A small-molecule ligand and the protein it binds are described below.
Small molecule (SMILES): Nc1nc2c(ncn2[C@@H]2O[C@H](CO[P](=O)(O)O[P](=O)(O)OP(O)(O)=S)[C@@H](O)[C@H]2O)c(=O)[nH]1

Binding-site contacts:
Ligand atom N2 contacts residue ILE262 of chain 1.C at 3.5 Å.
Ligand atom O2B contacts residue MG1 of chain 1.L at 2.1 Å.
Ligand atom C5' contacts residue GLU190 of chain 1.D at 3.5 Å.
Ligand atom PG contacts residue MG1 of chain 1.L at 3.5 Å.
Ligand atom O1A contacts residue TRP38 of chain 1.C at 3.0 Å (h-bond).
Ligand atom C5' contacts residue ARG240 of chain 1.D at 3.4 Å.
Ligand atom C6 contacts residue TRP38 of chain 1.C at 3.4 Å (hydrophobic).
Ligand atom PB contacts residue MG1 of chain 1.L at 3.5 Å.
Ligand atom O6 contacts residue PHE253 of chain 1.C at 3.2 Å.
Ligand atom O1B contacts residue LYS36 of chain 1.C at 2.9 Å (salt-bridge).
Ligand atom C4' contacts residue GLU190 of chain 1.D at 3.3 Å.
Ligand atom O3' contacts residue GLU190 of chain 1.D at 2.9 Å (salt-bridge).
Ligand atom O2B contacts residue THR37 of chain 1.C at 2.8 Å (h-bond).
Ligand atom O2' contacts residue ASN199 of chain 1.D at 2.5 Å (h-bond).
Ligand atom PA contacts residue THR34 of chain 1.C at 3.4 Å.
Ligand atom O1A contacts residue LYS36 of chain 1.C at 3.4 Å (salt-bridge).
Ligand atom PG contacts residue ARG241 of chain 1.D at 3.5 Å.
Ligand atom N7 contacts residue GLY35 of chain 1.C at 3.5 Å.
Ligand atom O2A contacts residue LYS193 of chain 1.D at 2.4 Å (salt-bridge).
Ligand atom O2G contacts residue GLU172 of chain 1.C at 3.5 Å (salt-bridge).
Ligand atom C2' contacts residue ASN199 of chain 1.D at 3.4 Å.
Ligand atom O2G contacts residue ARG241 of chain 1.D at 2.7 Å (salt-bridge).
Ligand atom PB contacts residue THR34 of chain 1.C at 3.4 Å.
Ligand atom S1G contacts residue ARG241 of chain 1.D at 2.7 Å (salt-bridge).
Ligand atom O3B contacts residue ARG240 of chain 1.D at 3.5 Å (salt-bridge).
Ligand atom C2 contacts residue TRP38 of chain 1.C at 3.5 Å (hydrophobic).
Ligand atom O1A contacts residue THR37 of chain 1.C at 3.3 Å (h-bond).
Ligand atom O1A contacts residue THR34 of chain 1.C at 3.2 Å (h-bond).
Ligand atom N7 contacts residue HIS316 of chain 1.C at 3.2 Å.
Ligand atom O4' contacts residue SER317 of chain 1.C at 3.3 Å.
Ligand atom O3' contacts residue ASN199 of chain 1.D at 2.9 Å (h-bond).
Ligand atom O2G contacts residue MG1 of chain 1.L at 2.2 Å.
Ligand atom O3G contacts residue LYS36 of chain 1.C at 3.2 Å (salt-bridge).
Ligand atom N9 contacts residue LEU320 of chain 1.C at 3.5 Å.
Ligand atom O6 contacts residue TRP38 of chain 1.C at 3.4 Å.
Ligand atom O1B contacts residue THR34 of chain 1.C at 2.9 Å (h-bond).
Ligand atom O3A contacts residue THR34 of chain 1.C at 2.8 Å (h-bond).
Ligand atom O3' contacts residue ASP192 of chain 1.D at 3.3 Å.
Ligand atom O2A contacts residue GLU190 of chain 1.D at 3.4 Å (salt-bridge).
Ligand atom N1 contacts residue TRP38 of chain 1.C at 3.3 Å.

Sequence of chain 1.C:
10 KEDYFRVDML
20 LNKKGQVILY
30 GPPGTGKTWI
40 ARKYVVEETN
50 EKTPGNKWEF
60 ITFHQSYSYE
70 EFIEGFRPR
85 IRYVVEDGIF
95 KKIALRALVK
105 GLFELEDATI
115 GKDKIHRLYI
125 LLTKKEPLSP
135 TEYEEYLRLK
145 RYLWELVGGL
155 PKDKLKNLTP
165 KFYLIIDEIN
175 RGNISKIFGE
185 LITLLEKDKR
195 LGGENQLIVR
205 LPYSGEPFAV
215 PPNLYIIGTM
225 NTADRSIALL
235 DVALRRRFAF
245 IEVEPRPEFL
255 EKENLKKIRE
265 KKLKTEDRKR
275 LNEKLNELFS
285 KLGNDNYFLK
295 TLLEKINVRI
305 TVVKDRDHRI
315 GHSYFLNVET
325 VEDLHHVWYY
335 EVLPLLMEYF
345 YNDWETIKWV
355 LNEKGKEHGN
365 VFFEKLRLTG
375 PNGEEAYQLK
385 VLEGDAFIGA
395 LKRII

Sequence of chain 1.D:
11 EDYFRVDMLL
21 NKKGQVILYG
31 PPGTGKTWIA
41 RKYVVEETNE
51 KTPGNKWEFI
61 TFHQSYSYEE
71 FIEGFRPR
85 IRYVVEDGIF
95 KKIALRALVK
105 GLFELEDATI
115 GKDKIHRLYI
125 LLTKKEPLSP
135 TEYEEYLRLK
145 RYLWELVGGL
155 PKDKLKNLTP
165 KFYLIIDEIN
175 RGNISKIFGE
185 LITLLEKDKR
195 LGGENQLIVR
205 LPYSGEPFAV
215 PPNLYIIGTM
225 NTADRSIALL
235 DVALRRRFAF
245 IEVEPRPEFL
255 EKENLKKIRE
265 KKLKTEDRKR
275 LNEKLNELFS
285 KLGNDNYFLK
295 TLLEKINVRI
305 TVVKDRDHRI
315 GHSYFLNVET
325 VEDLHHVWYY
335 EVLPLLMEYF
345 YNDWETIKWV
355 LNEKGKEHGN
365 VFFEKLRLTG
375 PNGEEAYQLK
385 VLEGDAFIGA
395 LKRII